This small molecule binds to this protein.
Small molecule (SMILES): OC[C@H]1O[C@@H](O[C@H]2[C@H](O)[C@@H](O)[C@H](O[C@H]3[C@H](O)[C@@H](O)[C@H](O[C@H]4[C@H](O)[C@@H](O)[C@H](O[C@H]5[C@H](O)[C@@H](O)[C@H](O)O[C@@H]5CO)O[C@@H]4CO)O[C@@H]3CO)O[C@@H]2CO)[C@H](O)[C@@H](O)[C@@H]1O

Binding-site contacts:
Ligand atom C1 contacts residue TRP731 of chain 1.C at 4.4 Å (hydrophobic).
Ligand atom C4 contacts residue TRP731 of chain 1.C at 4.4 Å (hydrophobic).
Ligand atom O2 contacts residue THR772 of chain 1.C at 4.3 Å.
Ligand atom C6 contacts residue TRP731 of chain 1.C at 3.9 Å (hydrophobic).
Ligand atom O4 contacts residue THR687 of chain 1.C at 4.0 Å.
Ligand atom C6 contacts residue TRP230 of chain 1.C at 3.6 Å (hydrophobic).
Ligand atom C3 contacts residue TRP837 of chain 1.C at 3.8 Å (hydrophobic).
Ligand atom C4 contacts residue TRP837 of chain 1.C at 4.2 Å (hydrophobic).
Ligand atom O4 contacts residue TRP731 of chain 1.C at 3.6 Å.
Ligand atom O5 contacts residue TRP837 of chain 1.C at 3.9 Å.
Ligand atom C2 contacts residue TRP837 of chain 1.C at 3.4 Å (hydrophobic).
Ligand atom O3 contacts residue GLU834 of chain 1.C at 4.4 Å.
Ligand atom O6 contacts residue PHE226 of chain 1.C at 3.6 Å (h-bond).
Ligand atom C5 contacts residue TRP731 of chain 1.C at 4.1 Å (hydrophobic).
Ligand atom O6 contacts residue THR766 of chain 1.C at 4.3 Å.
Ligand atom C1 contacts residue TRP837 of chain 1.C at 4.1 Å (hydrophobic).
Ligand atom O6 contacts residue SER735 of chain 1.C at 4.1 Å.
Ligand atom C2 contacts residue SER229 of chain 1.C at 4.3 Å.
Ligand atom O6 contacts residue TRP731 of chain 1.C at 3.6 Å.
Ligand atom O2 contacts residue TRP837 of chain 1.C at 3.9 Å.
Ligand atom O3 contacts residue TRP837 of chain 1.C at 3.2 Å (h-bond).
Ligand atom O6 contacts residue ASN522 of chain 1.C at 2.8 Å (h-bond).
Ligand atom O3 contacts residue ASN833 of chain 1.C at 4.3 Å.
Ligand atom O2 contacts residue SER229 of chain 1.C at 3.0 Å (h-bond).
Ligand atom C6 contacts residue ASP233 of chain 1.C at 3.9 Å.
Ligand atom C3 contacts residue TRP731 of chain 1.C at 4.0 Å (hydrophobic).
Ligand atom O6 contacts residue ASN765 of chain 1.C at 4.2 Å.
Ligand atom O6 contacts residue ASP233 of chain 1.C at 3.7 Å.
Ligand atom O3 contacts residue VAL542 of chain 1.C at 3.9 Å.
Ligand atom C6 contacts residue ASN522 of chain 1.C at 3.4 Å.
Ligand atom C6 contacts residue PHE226 of chain 1.C at 4.4 Å (hydrophobic).
Ligand atom O4 contacts residue PHE525 of chain 1.C at 4.2 Å.
Ligand atom C3 contacts residue PHE525 of chain 1.C at 4.2 Å (hydrophobic).
Ligand atom O2 contacts residue ASN833 of chain 1.C at 3.4 Å (h-bond).
Ligand atom O4 contacts residue TRP837 of chain 1.C at 3.8 Å.
Ligand atom O4 contacts residue ASP233 of chain 1.C at 4.2 Å.
Ligand atom C5 contacts residue ASN522 of chain 1.C at 4.2 Å.
Ligand atom O6 contacts residue TRP230 of chain 1.C at 3.5 Å.
Ligand atom O2 contacts residue GLU834 of chain 1.C at 3.1 Å (salt-bridge).
Ligand atom O2 contacts residue TRP731 of chain 1.C at 4.2 Å.

Sequence of chain 1.C:
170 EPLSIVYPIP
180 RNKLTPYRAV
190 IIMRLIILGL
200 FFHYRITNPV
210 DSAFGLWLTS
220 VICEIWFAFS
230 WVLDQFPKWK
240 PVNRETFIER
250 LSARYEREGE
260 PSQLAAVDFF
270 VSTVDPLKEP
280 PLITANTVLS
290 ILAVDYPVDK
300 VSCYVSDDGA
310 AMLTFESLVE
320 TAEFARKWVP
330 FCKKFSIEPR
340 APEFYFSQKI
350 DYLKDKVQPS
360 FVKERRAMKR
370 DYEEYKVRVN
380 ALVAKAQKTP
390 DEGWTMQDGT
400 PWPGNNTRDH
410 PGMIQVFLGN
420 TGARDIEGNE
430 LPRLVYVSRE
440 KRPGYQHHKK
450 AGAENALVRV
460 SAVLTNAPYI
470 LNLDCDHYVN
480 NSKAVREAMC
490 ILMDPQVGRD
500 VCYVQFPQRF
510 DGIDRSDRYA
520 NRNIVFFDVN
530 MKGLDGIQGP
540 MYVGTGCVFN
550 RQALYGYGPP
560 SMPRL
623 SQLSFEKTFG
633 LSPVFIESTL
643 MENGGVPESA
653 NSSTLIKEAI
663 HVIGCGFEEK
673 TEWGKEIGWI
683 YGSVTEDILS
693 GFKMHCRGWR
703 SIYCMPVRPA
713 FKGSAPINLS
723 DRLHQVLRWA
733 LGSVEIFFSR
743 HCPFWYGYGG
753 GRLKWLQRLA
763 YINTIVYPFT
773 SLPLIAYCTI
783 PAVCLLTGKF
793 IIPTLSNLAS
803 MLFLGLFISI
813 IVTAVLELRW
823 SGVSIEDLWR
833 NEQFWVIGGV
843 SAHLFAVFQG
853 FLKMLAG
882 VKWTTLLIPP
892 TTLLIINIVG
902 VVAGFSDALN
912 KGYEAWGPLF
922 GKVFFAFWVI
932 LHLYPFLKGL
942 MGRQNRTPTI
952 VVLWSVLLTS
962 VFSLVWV